Binding-site contacts:
Ligand atom C10 contacts residue GLY48 of chain 1.Y at 3.6 Å.
Ligand atom O27 contacts residue THR1 of chain 1.Y at 2.4 Å (h-bond).
Ligand atom B26 contacts residue LYS33 of chain 1.Y at 3.8 Å.
Ligand atom C17 contacts residue THR21 of chain 1.Y at 3.4 Å.
Ligand atom C22 contacts residue THR1 of chain 1.Y at 2.7 Å.
Ligand atom C13 contacts residue GLY48 of chain 1.Y at 2.9 Å.
Ligand atom C21 contacts residue THR1 of chain 1.Y at 2.4 Å.
Ligand atom O27 contacts residue GLY47 of chain 1.Y at 3.0 Å (h-bond).
Ligand atom O8 contacts residue ALA49 of chain 1.Y at 3.1 Å (h-bond).
Ligand atom C11 contacts residue THR21 of chain 1.Y at 3.0 Å.
Ligand atom O8 contacts residue GLY48 of chain 1.Y at 3.4 Å.
Ligand atom C2 contacts residue THR21 of chain 1.Y at 3.9 Å.
Ligand atom N9 contacts residue THR21 of chain 1.Y at 2.7 Å (h-bond).
Ligand atom C13 contacts residue GLY47 of chain 1.Y at 3.6 Å.
Ligand atom N4 contacts residue ALA27 of chain 1.Y at 3.8 Å.
Ligand atom B26 contacts residue THR1 of chain 1.Y at 1.4 Å.
Ligand atom C25 contacts residue ARG19 of chain 1.Y at 4.0 Å.
Ligand atom C10 contacts residue THR21 of chain 1.Y at 3.4 Å.
Ligand atom C25 contacts residue ALA20 of chain 1.Y at 3.7 Å (hydrophobic).
Ligand atom N20 contacts residue THR1 of chain 1.Y at 3.7 Å.
Ligand atom O19 contacts residue ALA20 of chain 1.Y at 3.1 Å.
Ligand atom C12 contacts residue GLY48 of chain 1.Y at 4.0 Å.
Ligand atom C24 contacts residue MET45 of chain 1.Y at 3.1 Å (hydrophobic).
Ligand atom C14 contacts residue GLY47 of chain 1.Y at 3.6 Å.
Ligand atom O28 contacts residue TYR170 of chain 1.Y at 3.5 Å (h-bond).
Ligand atom N20 contacts residue GLY48 of chain 1.Y at 3.4 Å (h-bond).
Ligand atom C6 contacts residue ASP126 of chain 1.Z at 3.9 Å.
Ligand atom C25 contacts residue LYS33 of chain 1.Y at 4.0 Å.
Ligand atom O19 contacts residue THR21 of chain 1.Y at 2.9 Å (h-bond).
Ligand atom C21 contacts residue ARG19 of chain 1.Y at 4.0 Å.
Ligand atom C22 contacts residue LYS33 of chain 1.Y at 3.8 Å.
Ligand atom C14 contacts residue GLY48 of chain 1.Y at 3.4 Å.
Ligand atom C24 contacts residue ALA50 of chain 1.Y at 4.0 Å (hydrophobic).
Ligand atom C18 contacts residue THR21 of chain 1.Y at 4.0 Å.
Ligand atom O28 contacts residue THR1 of chain 1.Y at 2.3 Å (h-bond).
Ligand atom C7 contacts residue THR21 of chain 1.Y at 3.8 Å.
Ligand atom C3 contacts residue THR21 of chain 1.Y at 3.2 Å.
Ligand atom O27 contacts residue ALA46 of chain 1.Y at 4.0 Å.
Ligand atom C22 contacts residue GLY47 of chain 1.Y at 3.7 Å.
Ligand atom C21 contacts residue LYS33 of chain 1.Y at 3.8 Å.

Sequence of chain 1.Y:
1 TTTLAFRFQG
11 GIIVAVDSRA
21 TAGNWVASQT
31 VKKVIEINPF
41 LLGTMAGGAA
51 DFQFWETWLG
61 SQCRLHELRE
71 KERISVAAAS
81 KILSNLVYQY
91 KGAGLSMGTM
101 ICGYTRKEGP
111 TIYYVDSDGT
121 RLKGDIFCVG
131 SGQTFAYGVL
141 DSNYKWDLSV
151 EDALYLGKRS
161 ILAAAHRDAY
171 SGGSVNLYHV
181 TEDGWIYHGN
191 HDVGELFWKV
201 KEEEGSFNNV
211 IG

Sequence of chain 1.Z:
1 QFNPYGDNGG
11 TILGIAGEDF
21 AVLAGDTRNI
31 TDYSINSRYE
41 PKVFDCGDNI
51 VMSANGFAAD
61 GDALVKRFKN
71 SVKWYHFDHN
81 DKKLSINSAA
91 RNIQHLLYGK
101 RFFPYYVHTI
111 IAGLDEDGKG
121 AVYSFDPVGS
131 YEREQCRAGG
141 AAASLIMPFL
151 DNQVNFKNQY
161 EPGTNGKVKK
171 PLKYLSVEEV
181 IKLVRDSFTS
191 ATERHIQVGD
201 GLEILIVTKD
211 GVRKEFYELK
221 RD

A small-molecule ligand and the protein it binds are described below.
Small molecule (SMILES): CC(C)C[C@H](NC(=O)[C@H](Cc1ccccc1)NC(=O)c1cnccn1)B(O)O